The protein below binds the small molecule below.
Small molecule (SMILES): C[C@]12CC[C@H](OS(=O)(=O)O)CC1=CC[C@@H]1[C@@H]2CC[C@]2(C)C(=O)CC[C@@H]12

Binding-site contacts:
Ligand atom S21 contacts residue LYS203 of chain 1.J at 3.9 Å.
Ligand atom O20 contacts residue ARG85 of chain 1.J at 3.6 Å.
Ligand atom C09 contacts residue ILE280 of chain 1.J at 3.8 Å (hydrophobic).
Ligand atom C25 contacts residue ARG85 of chain 1.J at 3.6 Å.
Ligand atom C12 contacts residue PHE192 of chain 1.J at 4.1 Å (hydrophobic).
Ligand atom C12 contacts residue PHE87 of chain 1.J at 3.7 Å (hydrophobic).
Ligand atom C19 contacts residue PRO194 of chain 1.J at 4.3 Å (hydrophobic).
Ligand atom C18 contacts residue PRO194 of chain 1.J at 4.4 Å (hydrophobic).
Ligand atom O11 contacts residue ILE280 of chain 1.J at 3.3 Å.
Ligand atom C09 contacts residue PHE283 of chain 1.J at 3.8 Å (hydrophobic).
Ligand atom C10 contacts residue ILE280 of chain 1.J at 3.7 Å (hydrophobic).
Ligand atom O11 contacts residue SER98 of chain 1.J at 4.0 Å.
Ligand atom O23 contacts residue TYR36 of chain 1.J at 4.3 Å.
Ligand atom C04 contacts residue ZWY1 of chain 1.TA at 4.3 Å.
Ligand atom C10 contacts residue PHE283 of chain 1.J at 4.2 Å (hydrophobic).
Ligand atom C07 contacts residue PHE87 of chain 1.J at 4.4 Å (hydrophobic).
Ligand atom C01 contacts residue PHE87 of chain 1.J at 3.9 Å (hydrophobic).
Ligand atom C01 contacts residue SER98 of chain 1.J at 3.9 Å.
Ligand atom O24 contacts residue LYS203 of chain 1.J at 3.3 Å.
Ligand atom C15 contacts residue PHE87 of chain 1.J at 4.2 Å (hydrophobic).
Ligand atom O11 contacts residue PHE283 of chain 1.J at 3.5 Å.
Ligand atom C13 contacts residue PRO194 of chain 1.J at 4.0 Å (hydrophobic).
Ligand atom C16 contacts residue ZWY1 of chain 1.TA at 4.1 Å.
Ligand atom C03 contacts residue ZWY1 of chain 1.TA at 3.9 Å.
Ligand atom C01 contacts residue ILE280 of chain 1.J at 4.4 Å (hydrophobic).
Ligand atom C19 contacts residue PHE87 of chain 1.J at 3.8 Å (hydrophobic).
Ligand atom C13 contacts residue PHE87 of chain 1.J at 3.4 Å (hydrophobic).
Ligand atom C08 contacts residue PHE192 of chain 1.J at 3.7 Å (hydrophobic).
Ligand atom O22 contacts residue ASP55 of chain 1.J at 3.4 Å (salt-bridge).
Ligand atom C14 contacts residue PHE87 of chain 1.J at 3.8 Å (hydrophobic).
Ligand atom O22 contacts residue LYS203 of chain 1.J at 3.2 Å.
Ligand atom C25 contacts residue PHE87 of chain 1.J at 3.2 Å (hydrophobic).
Ligand atom C08 contacts residue PHE87 of chain 1.J at 3.8 Å (hydrophobic).
Ligand atom S21 contacts residue ARG85 of chain 1.J at 3.9 Å.
Ligand atom C14 contacts residue PRO194 of chain 1.J at 4.3 Å (hydrophobic).
Ligand atom C01 contacts residue ILE99 of chain 1.J at 3.8 Å (hydrophobic).
Ligand atom C12 contacts residue PRO194 of chain 1.J at 4.3 Å (hydrophobic).
Ligand atom O22 contacts residue ARG85 of chain 1.J at 2.8 Å.
Ligand atom O24 contacts residue PRO194 of chain 1.J at 4.3 Å.
Ligand atom C06 contacts residue PHE87 of chain 1.J at 3.6 Å (hydrophobic).

Sequence of chain 1.J:
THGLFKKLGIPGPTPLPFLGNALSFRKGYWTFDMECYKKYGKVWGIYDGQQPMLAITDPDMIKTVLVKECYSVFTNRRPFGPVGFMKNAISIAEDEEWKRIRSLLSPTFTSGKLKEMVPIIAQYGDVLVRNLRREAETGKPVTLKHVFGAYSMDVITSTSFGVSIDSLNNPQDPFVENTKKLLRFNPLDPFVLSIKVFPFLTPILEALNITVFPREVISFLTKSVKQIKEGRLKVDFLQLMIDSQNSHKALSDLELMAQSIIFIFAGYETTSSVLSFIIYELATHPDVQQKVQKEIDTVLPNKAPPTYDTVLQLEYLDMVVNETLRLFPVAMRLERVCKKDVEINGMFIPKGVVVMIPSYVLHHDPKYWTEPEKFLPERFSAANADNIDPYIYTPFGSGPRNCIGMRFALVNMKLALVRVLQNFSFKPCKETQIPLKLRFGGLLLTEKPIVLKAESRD